The small molecule below binds the protein below.
Small molecule (SMILES): Nc1nc2c(ncn2[C@@H]2O[C@H](CO[P](=O)(O)O[P](=O)(O)OP(O)(O)=S)[C@@H](O)[C@H]2O)c(=O)[nH]1

Binding-site contacts:
Ligand atom O3B contacts residue GLY16 of chain 1.C at 3.1 Å (h-bond).
Ligand atom N1 contacts residue LYS153 of chain 1.C at 3.6 Å.
Ligand atom C8 contacts residue THR21 of chain 1.C at 3.5 Å.
Ligand atom O1B contacts residue LYS19 of chain 1.C at 3.0 Å (salt-bridge).
Ligand atom O6 contacts residue GLY209 of chain 1.C at 2.3 Å (h-bond).
Ligand atom N7 contacts residue GLY18 of chain 1.C at 3.7 Å.
Ligand atom O3A contacts residue GLY18 of chain 1.C at 2.9 Å (h-bond).
Ligand atom C4 contacts residue LYS153 of chain 1.C at 3.7 Å.
Ligand atom C6 contacts residue GLY209 of chain 1.C at 3.2 Å.
Ligand atom PA contacts residue THR21 of chain 1.C at 3.5 Å.
Ligand atom O2A contacts residue SER20 of chain 1.C at 3.4 Å.
Ligand atom O3G contacts residue MG1 of chain 1.J at 3.5 Å.
Ligand atom N2 contacts residue ASP155 of chain 1.C at 2.6 Å (salt-bridge).
Ligand atom O2G contacts residue THR47 of chain 1.C at 2.8 Å (h-bond).
Ligand atom O2G contacts residue SER20 of chain 1.C at 3.6 Å (h-bond).
Ligand atom O3G contacts residue GLY16 of chain 1.C at 3.3 Å (h-bond).
Ligand atom O4' contacts residue LYS153 of chain 1.C at 3.5 Å.
Ligand atom O3G contacts residue LYS19 of chain 1.C at 2.5 Å (salt-bridge).
Ligand atom PG contacts residue GLY16 of chain 1.C at 3.5 Å.
Ligand atom O5' contacts residue THR21 of chain 1.C at 3.2 Å (h-bond).
Ligand atom O2B contacts residue SER20 of chain 1.C at 2.8 Å (h-bond).
Ligand atom O6 contacts residue VAL208 of chain 1.C at 3.1 Å.
Ligand atom C8 contacts residue GLY18 of chain 1.C at 3.5 Å.
Ligand atom O1B contacts residue LEU17 of chain 1.C at 3.5 Å (h-bond).
Ligand atom O3A contacts residue LYS19 of chain 1.C at 3.6 Å (salt-bridge).
Ligand atom C6 contacts residue LYS153 of chain 1.C at 3.6 Å.
Ligand atom S1G contacts residue LYS46 of chain 1.C at 3.6 Å.
Ligand atom PG contacts residue MG1 of chain 1.J at 3.5 Å.
Ligand atom O1B contacts residue GLY18 of chain 1.C at 3.6 Å (h-bond).
Ligand atom N1 contacts residue ASP155 of chain 1.C at 2.8 Å (salt-bridge).
Ligand atom N7 contacts residue GLY209 of chain 1.C at 3.5 Å.
Ligand atom C2 contacts residue ASP155 of chain 1.C at 3.3 Å.
Ligand atom O2A contacts residue THR21 of chain 1.C at 2.7 Å (h-bond).
Ligand atom O3A contacts residue GLY16 of chain 1.C at 3.7 Å.
Ligand atom O1B contacts residue MG1 of chain 1.J at 3.7 Å.
Ligand atom O3G contacts residue SER15 of chain 1.C at 3.6 Å.
Ligand atom O2B contacts residue MG1 of chain 1.J at 2.5 Å.
Ligand atom PB contacts residue MG1 of chain 1.J at 3.5 Å.
Ligand atom O2G contacts residue MG1 of chain 1.J at 2.0 Å.
Ligand atom O1B contacts residue GLY16 of chain 1.C at 3.4 Å (h-bond).

Sequence of chain 1.C:
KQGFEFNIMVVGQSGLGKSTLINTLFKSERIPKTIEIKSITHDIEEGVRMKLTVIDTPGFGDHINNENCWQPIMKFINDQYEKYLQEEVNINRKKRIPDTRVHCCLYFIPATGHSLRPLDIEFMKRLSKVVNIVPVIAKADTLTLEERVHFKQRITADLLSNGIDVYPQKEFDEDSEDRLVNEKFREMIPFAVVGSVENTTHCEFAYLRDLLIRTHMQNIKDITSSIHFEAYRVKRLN